Sequence of chain 17.R:
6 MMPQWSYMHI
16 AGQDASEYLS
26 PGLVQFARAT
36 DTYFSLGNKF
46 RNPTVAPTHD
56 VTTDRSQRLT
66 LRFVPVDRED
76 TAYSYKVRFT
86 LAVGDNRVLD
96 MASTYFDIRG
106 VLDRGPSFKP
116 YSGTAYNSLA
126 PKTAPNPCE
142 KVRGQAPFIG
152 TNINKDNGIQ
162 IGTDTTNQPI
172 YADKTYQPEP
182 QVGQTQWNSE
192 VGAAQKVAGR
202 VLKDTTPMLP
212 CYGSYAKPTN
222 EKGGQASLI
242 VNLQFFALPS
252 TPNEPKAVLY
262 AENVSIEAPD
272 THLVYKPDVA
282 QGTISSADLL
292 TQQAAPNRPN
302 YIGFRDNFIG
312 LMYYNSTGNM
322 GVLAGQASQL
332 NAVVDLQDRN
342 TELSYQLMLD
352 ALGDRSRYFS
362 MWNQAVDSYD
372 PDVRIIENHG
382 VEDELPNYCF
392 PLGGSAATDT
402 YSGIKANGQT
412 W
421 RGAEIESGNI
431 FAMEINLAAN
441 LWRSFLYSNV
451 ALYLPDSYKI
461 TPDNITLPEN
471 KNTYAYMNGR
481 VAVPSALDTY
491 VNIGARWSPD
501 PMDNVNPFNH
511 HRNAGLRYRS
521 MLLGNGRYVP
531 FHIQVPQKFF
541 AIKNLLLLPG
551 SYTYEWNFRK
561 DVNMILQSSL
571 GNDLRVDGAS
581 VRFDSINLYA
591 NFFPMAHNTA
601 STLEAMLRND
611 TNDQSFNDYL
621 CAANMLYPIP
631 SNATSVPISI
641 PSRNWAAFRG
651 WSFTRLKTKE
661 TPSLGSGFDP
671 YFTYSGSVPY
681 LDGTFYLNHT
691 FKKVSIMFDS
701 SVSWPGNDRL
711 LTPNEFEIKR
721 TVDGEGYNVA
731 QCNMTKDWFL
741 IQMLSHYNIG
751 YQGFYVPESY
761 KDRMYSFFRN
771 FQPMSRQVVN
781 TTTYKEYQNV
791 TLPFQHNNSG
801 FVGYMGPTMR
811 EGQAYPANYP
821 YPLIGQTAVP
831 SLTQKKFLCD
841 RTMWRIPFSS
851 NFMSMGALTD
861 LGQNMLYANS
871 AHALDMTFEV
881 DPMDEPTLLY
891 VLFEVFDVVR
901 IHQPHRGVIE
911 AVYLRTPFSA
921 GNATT

Sequence of chain 17.Q:
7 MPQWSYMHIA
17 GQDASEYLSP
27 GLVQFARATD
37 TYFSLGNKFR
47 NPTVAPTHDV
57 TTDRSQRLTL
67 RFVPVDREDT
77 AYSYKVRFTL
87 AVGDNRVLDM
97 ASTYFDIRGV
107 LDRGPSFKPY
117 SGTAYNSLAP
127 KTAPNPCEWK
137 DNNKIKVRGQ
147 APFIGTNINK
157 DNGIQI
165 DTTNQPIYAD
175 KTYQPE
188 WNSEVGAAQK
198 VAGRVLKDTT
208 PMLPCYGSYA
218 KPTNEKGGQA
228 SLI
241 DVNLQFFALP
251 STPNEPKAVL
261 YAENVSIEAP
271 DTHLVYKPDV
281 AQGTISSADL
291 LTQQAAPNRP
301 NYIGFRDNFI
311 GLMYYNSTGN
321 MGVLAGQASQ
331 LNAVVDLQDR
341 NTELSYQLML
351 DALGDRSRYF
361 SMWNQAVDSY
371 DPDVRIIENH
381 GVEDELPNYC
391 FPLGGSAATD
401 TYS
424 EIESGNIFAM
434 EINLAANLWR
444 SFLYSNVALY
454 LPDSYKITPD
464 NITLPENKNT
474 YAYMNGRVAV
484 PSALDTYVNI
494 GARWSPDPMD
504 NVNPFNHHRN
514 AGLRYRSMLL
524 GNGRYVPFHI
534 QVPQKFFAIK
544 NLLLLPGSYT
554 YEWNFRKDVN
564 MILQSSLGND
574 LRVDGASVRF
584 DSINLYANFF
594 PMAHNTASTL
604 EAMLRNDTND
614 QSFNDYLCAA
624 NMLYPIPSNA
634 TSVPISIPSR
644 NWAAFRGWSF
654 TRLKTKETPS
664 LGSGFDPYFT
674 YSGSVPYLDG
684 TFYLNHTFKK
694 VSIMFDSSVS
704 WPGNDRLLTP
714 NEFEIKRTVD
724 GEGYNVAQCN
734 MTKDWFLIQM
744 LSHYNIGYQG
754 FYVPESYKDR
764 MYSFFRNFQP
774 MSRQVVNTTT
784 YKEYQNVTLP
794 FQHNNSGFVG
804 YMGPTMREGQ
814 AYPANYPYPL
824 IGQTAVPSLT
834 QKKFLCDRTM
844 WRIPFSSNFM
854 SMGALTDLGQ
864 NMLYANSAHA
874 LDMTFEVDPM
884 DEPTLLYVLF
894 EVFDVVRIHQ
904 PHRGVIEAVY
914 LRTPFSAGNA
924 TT

Binding-site contacts:
Ligand atom CB contacts residue PHE896 of chain 17.R at 4.0 Å (hydrophobic).
Ligand atom NE2 contacts residue ARG845 of chain 17.R at 4.0 Å.
Ligand atom CG contacts residue GLU894 of chain 17.R at 3.2 Å.
Ligand atom N contacts residue ARG649 of chain 17.R at 4.2 Å.
Ligand atom CB contacts residue LEU620 of chain 17.R at 3.8 Å (hydrophobic).
Ligand atom CE1 contacts residue LEU348 of chain 17.R at 3.5 Å (hydrophobic).
Ligand atom CA contacts residue CYS621 of chain 17.R at 3.2 Å (hydrophobic).
Ligand atom C contacts residue ARG845 of chain 17.R at 4.1 Å.
Ligand atom CB contacts residue ALA857 of chain 17.R at 4.2 Å (hydrophobic).
Ligand atom CE1 contacts residue GLU894 of chain 17.R at 4.1 Å.
Ligand atom CB contacts residue CYS621 of chain 17.R at 3.5 Å (hydrophobic).
Ligand atom CG contacts residue ASN617 of chain 17.R at 3.7 Å.
Ligand atom O contacts residue ARG649 of chain 17.R at 3.3 Å (salt-bridge).
Ligand atom CA contacts residue TYR619 of chain 17.R at 4.2 Å (hydrophobic).
Ligand atom CD contacts residue ASN617 of chain 17.R at 3.1 Å.
Ligand atom CB contacts residue ARG649 of chain 17.R at 4.2 Å.
Ligand atom O contacts residue ALA857 of chain 17.R at 3.7 Å.
Ligand atom N contacts residue CYS621 of chain 17.R at 3.0 Å (h-bond).
Ligand atom CA contacts residue TYR619 of chain 17.R at 4.1 Å (hydrophobic).
Ligand atom NE2 contacts residue GLU894 of chain 17.R at 4.2 Å.
Ligand atom ND1 contacts residue LEU348 of chain 17.R at 3.6 Å.
Ligand atom ND1 contacts residue GLU894 of chain 17.R at 3.5 Å (salt-bridge).
Ligand atom N contacts residue ASP618 of chain 17.R at 3.4 Å (salt-bridge).
Ligand atom CD2 contacts residue ARG845 of chain 17.R at 4.0 Å.
Ligand atom CD contacts residue CYS621 of chain 17.R at 3.5 Å (hydrophobic).
Ligand atom C contacts residue TYR619 of chain 17.R at 3.2 Å (hydrophobic).
Ligand atom CD2 contacts residue GLU894 of chain 17.R at 3.7 Å.
Ligand atom CB contacts residue TYR619 of chain 17.R at 3.7 Å (hydrophobic).
Ligand atom CB contacts residue ARG649 of chain 17.R at 4.1 Å.
Ligand atom CB contacts residue TYR619 of chain 17.R at 4.0 Å (hydrophobic).
Ligand atom N contacts residue TYR619 of chain 17.R at 3.5 Å (h-bond).
Ligand atom CD contacts residue ARG46 of chain 17.Q at 3.3 Å.
Ligand atom N contacts residue ASN617 of chain 17.R at 2.9 Å (h-bond).
Ligand atom C contacts residue ARG649 of chain 17.R at 3.9 Å.
Ligand atom N contacts residue TYR619 of chain 17.R at 3.6 Å.
Ligand atom CG contacts residue CYS621 of chain 17.R at 3.9 Å (hydrophobic).
Ligand atom CG contacts residue ARG46 of chain 17.Q at 3.0 Å.
Ligand atom CB contacts residue GLU894 of chain 17.R at 3.4 Å.
Ligand atom CA contacts residue ASN617 of chain 17.R at 4.1 Å.
Ligand atom O contacts residue TYR619 of chain 17.R at 2.7 Å.

This small molecule binds to this protein.
Small molecule (SMILES): NC(N)=NCCC[C@H](NC(=O)[C@@H]1CCCN1)C(=O)N[C@H](C=O)Cc1cnc[nH]1